Binding-site contacts:
Ligand atom N12 contacts residue TYR128 of chain 4.A at 2.5 Å (h-bond).
Ligand atom C11 contacts residue MET221 of chain 4.A at 4.0 Å (hydrophobic).
Ligand atom C10 contacts residue ILE104 of chain 4.A at 3.9 Å (hydrophobic).
Ligand atom C10 contacts residue LEU106 of chain 4.A at 4.0 Å (hydrophobic).
Ligand atom C7 contacts residue LEU106 of chain 4.A at 4.1 Å (hydrophobic).
Ligand atom N9 contacts residue TYR128 of chain 4.A at 4.1 Å.
Ligand atom C16 contacts residue TYR128 of chain 4.A at 2.9 Å (hydrophobic).
Ligand atom C18 contacts residue VAL188 of chain 4.A at 3.9 Å (hydrophobic).
Ligand atom C1 contacts residue DMS1 of chain 4.F at 4.1 Å.
Ligand atom C17 contacts residue TYR128 of chain 4.A at 3.8 Å (hydrophobic).
Ligand atom N4 contacts residue ASN219 of chain 4.A at 4.0 Å.
Ligand atom C10 contacts residue MET221 of chain 4.A at 4.0 Å (hydrophobic).
Ligand atom C20 contacts residue VAL191 of chain 4.A at 3.5 Å (hydrophobic).
Ligand atom C11 contacts residue ILE104 of chain 4.A at 3.5 Å (hydrophobic).
Ligand atom C14 contacts residue TYR197 of chain 4.A at 4.1 Å (hydrophobic).
Ligand atom C7 contacts residue TYR197 of chain 4.A at 3.5 Å (hydrophobic).
Ligand atom C17 contacts residue ILE104 of chain 4.A at 3.8 Å (hydrophobic).
Ligand atom C7 contacts residue PHE124 of chain 4.A at 3.8 Å (hydrophobic).
Ligand atom C16 contacts residue ILE104 of chain 4.A at 3.7 Å (hydrophobic).
Ligand atom C20 contacts residue VAL188 of chain 4.A at 3.7 Å (hydrophobic).
Ligand atom N4 contacts residue DMS1 of chain 4.F at 3.6 Å (h-bond).
Ligand atom C13 contacts residue SER126 of chain 4.A at 3.7 Å.
Ligand atom C18 contacts residue TYR152 of chain 4.A at 3.8 Å (hydrophobic).
Ligand atom C21 contacts residue ILE104 of chain 4.A at 3.5 Å (hydrophobic).
Ligand atom C15 contacts residue TYR128 of chain 4.A at 3.0 Å (hydrophobic).
Ligand atom C8 contacts residue PHE124 of chain 4.A at 3.6 Å (hydrophobic).
Ligand atom N5 contacts residue ASN219 of chain 4.A at 4.1 Å.
Ligand atom C10 contacts residue TYR128 of chain 4.A at 3.6 Å (hydrophobic).
Ligand atom C14 contacts residue TYR128 of chain 4.A at 3.3 Å (hydrophobic).
Ligand atom C21 contacts residue MET224 of chain 4.A at 4.0 Å (hydrophobic).
Ligand atom C14 contacts residue SER126 of chain 4.A at 3.6 Å.
Ligand atom C13 contacts residue TYR128 of chain 4.A at 3.0 Å (hydrophobic).
Ligand atom C13 contacts residue TYR197 of chain 4.A at 4.0 Å (hydrophobic).
Ligand atom C11 contacts residue TYR128 of chain 4.A at 3.4 Å (hydrophobic).
Ligand atom N5 contacts residue DMS1 of chain 4.F at 3.9 Å.
Ligand atom C1 contacts residue ASN198 of chain 4.A at 4.0 Å.
Ligand atom C19 contacts residue VAL188 of chain 4.A at 3.5 Å (hydrophobic).
Ligand atom C8 contacts residue TYR197 of chain 4.A at 3.4 Å (hydrophobic).
Ligand atom C19 contacts residue VAL191 of chain 4.A at 4.0 Å (hydrophobic).
Ligand atom C19 contacts residue TYR152 of chain 4.A at 3.9 Å (hydrophobic).

Sequence of chain 4.A:
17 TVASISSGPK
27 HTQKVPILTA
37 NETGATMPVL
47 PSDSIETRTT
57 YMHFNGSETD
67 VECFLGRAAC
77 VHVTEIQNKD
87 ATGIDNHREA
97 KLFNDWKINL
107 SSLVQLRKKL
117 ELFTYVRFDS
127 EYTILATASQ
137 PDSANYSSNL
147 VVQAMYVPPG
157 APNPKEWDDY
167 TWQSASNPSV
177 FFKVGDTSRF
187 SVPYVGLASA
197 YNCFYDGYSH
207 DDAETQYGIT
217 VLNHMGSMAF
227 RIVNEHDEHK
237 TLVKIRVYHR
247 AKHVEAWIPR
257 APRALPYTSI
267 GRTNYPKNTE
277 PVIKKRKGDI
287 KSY

A protein and the small-molecule ligand that binds it are described below.
Small molecule (SMILES): COc1ccc(N2CCN(c3cccc(C)c3)CC2)nn1